Binding-site contacts:
Ligand atom C12 contacts residue SER211 of chain 1.A at 3.2 Å.
Ligand atom C15 contacts residue GLY213 of chain 1.A at 3.4 Å.
Ligand atom N30 contacts residue ASP186 of chain 1.A at 3.2 Å (salt-bridge).
Ligand atom N20 contacts residue HIS41 of chain 1.A at 3.1 Å (h-bond).
Ligand atom N38 contacts residue HIS41 of chain 1.A at 2.9 Å (h-bond).
Ligand atom N9 contacts residue LYS189 of chain 1.A at 3.5 Å.
Ligand atom C17 contacts residue SER187 of chain 1.A at 3.0 Å.
Ligand atom C5 contacts residue TRP212 of chain 1.A at 3.6 Å (hydrophobic).
Ligand atom F24 contacts residue GLY213 of chain 1.A at 3.7 Å.
Ligand atom O7 contacts residue TRP212 of chain 1.A at 3.5 Å.
Ligand atom N30 contacts residue SER187 of chain 1.A at 3.0 Å (h-bond).
Ligand atom C10 contacts residue LYS189 of chain 1.A at 3.7 Å.
Ligand atom C19 contacts residue THR87 of chain 1.A at 3.6 Å.
Ligand atom O39 contacts residue LYS45 of chain 1.A at 3.0 Å (salt-bridge).
Ligand atom C19 contacts residue ASP90 of chain 1.A at 3.3 Å.
Ligand atom C33 contacts residue CYS26 of chain 1.A at 3.4 Å (hydrophobic).
Ligand atom C4 contacts residue TRP212 of chain 1.A at 3.4 Å (hydrophobic).
Ligand atom C12 contacts residue TRP212 of chain 1.A at 3.5 Å (hydrophobic).
Ligand atom C27 contacts residue GLN214 of chain 1.A at 3.5 Å.
Ligand atom C29 contacts residue HIS41 of chain 1.A at 3.6 Å.
Ligand atom C33 contacts residue LEU25 of chain 1.A at 3.5 Å (hydrophobic).
Ligand atom C14 contacts residue TRP212 of chain 1.A at 3.5 Å (hydrophobic).
Ligand atom C18 contacts residue SER211 of chain 1.A at 3.6 Å.
Ligand atom O7 contacts residue THR87 of chain 1.A at 3.5 Å.
Ligand atom N9 contacts residue SER211 of chain 1.A at 3.5 Å (h-bond).
Ligand atom C18 contacts residue HIS41 of chain 1.A at 3.3 Å.
Ligand atom C8 contacts residue LYS189 of chain 1.A at 3.6 Å.
Ligand atom C13 contacts residue TRP212 of chain 1.A at 3.6 Å (hydrophobic).
Ligand atom N31 contacts residue SER187 of chain 1.A at 3.3 Å (h-bond).
Ligand atom C14 contacts residue GLY213 of chain 1.A at 3.6 Å.
Ligand atom C15 contacts residue GLY215 of chain 1.A at 3.4 Å.
Ligand atom C27 contacts residue GLY213 of chain 1.A at 3.5 Å.
Ligand atom C11 contacts residue LYS189 of chain 1.A at 3.5 Å.
Ligand atom N31 contacts residue GLY215 of chain 1.A at 2.9 Å (h-bond).
Ligand atom N9 contacts residue SER192 of chain 1.A at 3.6 Å (h-bond).
Ligand atom C19 contacts residue HIS41 of chain 1.A at 3.6 Å.
Ligand atom C11 contacts residue SER211 of chain 1.A at 3.6 Å.
Ligand atom C19 contacts residue THR86 of chain 1.A at 3.4 Å.
Ligand atom C21 contacts residue HIS41 of chain 1.A at 3.7 Å.
Ligand atom N31 contacts residue ASP186 of chain 1.A at 2.9 Å (salt-bridge).

Sequence of chain 1.A:
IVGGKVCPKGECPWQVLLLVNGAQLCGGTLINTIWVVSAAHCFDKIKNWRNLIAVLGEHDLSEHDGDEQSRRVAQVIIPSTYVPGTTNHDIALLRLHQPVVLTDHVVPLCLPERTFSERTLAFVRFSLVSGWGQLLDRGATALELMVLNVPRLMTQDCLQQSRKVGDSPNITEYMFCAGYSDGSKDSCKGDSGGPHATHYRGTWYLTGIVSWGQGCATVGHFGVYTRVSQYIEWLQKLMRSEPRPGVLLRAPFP

The protein below binds the small molecule below.
Small molecule (SMILES): [H]/N=C(/N)c1ccc(N[C@@H](c2nc(-c3ccccc3C(N)=O)c[nH]2)c2cc(OCC)cc(OC(C)C)c2F)cc1